A protein and the small-molecule ligand that binds it are described below.
Small molecule (SMILES): OC[C@H]1O[C@H](O[C@H]2O[C@H](CO)[C@@H](O)[C@H](O)[C@H]2O)[C@H](O)[C@@H](O)[C@@H]1O

Binding-site contacts:
Ligand atom O4 contacts residue ASN137 of chain 1.C at 4.1 Å.
Ligand atom O3 contacts residue GLY62 of chain 1.A at 3.9 Å.
Ligand atom C4 contacts residue ASN117 of chain 1.C at 3.5 Å.
Ligand atom C2 contacts residue ASN65 of chain 1.A at 3.7 Å.
Ligand atom C4 contacts residue ASN137 of chain 1.C at 4.2 Å.
Ligand atom O6 contacts residue GLY62 of chain 1.A at 3.1 Å.
Ligand atom O3 contacts residue LYS113 of chain 1.C at 3.8 Å.
Ligand atom C1 contacts residue PHE118 of chain 1.C at 3.9 Å (hydrophobic).
Ligand atom C3 contacts residue ASN137 of chain 1.C at 3.9 Å.
Ligand atom C6 contacts residue PHE118 of chain 1.C at 3.5 Å (hydrophobic).
Ligand atom O3 contacts residue GLY61 of chain 1.A at 3.0 Å.
Ligand atom C3 contacts residue GLY61 of chain 1.A at 4.0 Å.
Ligand atom O3 contacts residue ASN137 of chain 1.C at 3.0 Å (h-bond).
Ligand atom O1 contacts residue ASN116 of chain 1.C at 4.3 Å.
Ligand atom O4 contacts residue SER139 of chain 1.C at 4.3 Å.
Ligand atom C1 contacts residue ASN116 of chain 1.C at 3.0 Å.
Ligand atom C6 contacts residue ASN117 of chain 1.C at 3.6 Å.
Ligand atom C1 contacts residue ASN65 of chain 1.A at 3.6 Å.
Ligand atom C4 contacts residue GLY61 of chain 1.A at 3.9 Å.
Ligand atom C4 contacts residue GLY62 of chain 1.A at 3.5 Å.
Ligand atom C6 contacts residue GLY62 of chain 1.A at 4.3 Å.
Ligand atom C5 contacts residue ASN117 of chain 1.C at 4.0 Å.
Ligand atom C6 contacts residue SER139 of chain 1.C at 3.3 Å.
Ligand atom O5 contacts residue ASN116 of chain 1.C at 3.3 Å (h-bond).
Ligand atom O6 contacts residue ASN140 of chain 1.A at 4.1 Å.
Ligand atom C2 contacts residue ASN116 of chain 1.C at 3.4 Å.
Ligand atom C2 contacts residue ASN137 of chain 1.C at 4.0 Å.
Ligand atom O2 contacts residue ASN116 of chain 1.C at 4.0 Å.
Ligand atom O5 contacts residue PHE118 of chain 1.C at 2.9 Å (h-bond).
Ligand atom O5 contacts residue ASN117 of chain 1.C at 3.8 Å.
Ligand atom O6 contacts residue SER139 of chain 1.C at 3.7 Å.
Ligand atom O4 contacts residue ASN117 of chain 1.C at 4.0 Å.
Ligand atom C2 contacts residue ASN117 of chain 1.C at 4.2 Å.
Ligand atom C1 contacts residue ASN117 of chain 1.C at 4.3 Å.
Ligand atom C5 contacts residue PHE118 of chain 1.C at 3.9 Å (hydrophobic).
Ligand atom C3 contacts residue GLY62 of chain 1.A at 4.2 Å.
Ligand atom O6 contacts residue PHE118 of chain 1.C at 2.9 Å (h-bond).
Ligand atom C2 contacts residue GLY61 of chain 1.A at 4.3 Å.
Ligand atom O4 contacts residue GLY62 of chain 1.A at 3.7 Å.
Ligand atom O5 contacts residue ASN65 of chain 1.A at 3.6 Å.

Sequence of chain 1.C:
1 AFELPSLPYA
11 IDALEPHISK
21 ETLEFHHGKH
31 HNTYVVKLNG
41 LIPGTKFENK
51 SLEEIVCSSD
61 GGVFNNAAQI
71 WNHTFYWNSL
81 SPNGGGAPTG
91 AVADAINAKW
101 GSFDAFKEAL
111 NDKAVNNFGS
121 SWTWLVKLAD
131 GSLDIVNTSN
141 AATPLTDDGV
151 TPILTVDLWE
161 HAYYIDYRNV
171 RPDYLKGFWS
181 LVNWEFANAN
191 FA

Sequence of chain 1.A:
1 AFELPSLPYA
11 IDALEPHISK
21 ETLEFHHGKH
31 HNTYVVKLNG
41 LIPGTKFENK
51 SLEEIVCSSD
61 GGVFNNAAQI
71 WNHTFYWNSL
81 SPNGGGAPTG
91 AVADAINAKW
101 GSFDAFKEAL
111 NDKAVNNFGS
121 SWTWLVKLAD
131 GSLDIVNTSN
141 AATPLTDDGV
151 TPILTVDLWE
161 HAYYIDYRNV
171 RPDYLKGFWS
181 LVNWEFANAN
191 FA